A protein and the small-molecule ligand that binds it are described below.
Small molecule (SMILES): CC(C)OP(=O)(O)O

Binding-site contacts:
Ligand atom C2 contacts residue THR42 of chain 1.B at 3.3 Å.
Ligand atom C2 contacts residue HIS63 of chain 1.B at 4.3 Å.
Ligand atom C2 contacts residue VAL288 of chain 1.B at 4.2 Å (hydrophobic).
Ligand atom C1 contacts residue TRP89 of chain 1.B at 3.6 Å (hydrophobic).
Ligand atom O1P contacts residue CYS150 of chain 1.B at 4.0 Å.
Ligand atom C2 contacts residue TRP89 of chain 1.B at 4.4 Å (hydrophobic).
Ligand atom C3 contacts residue THR42 of chain 1.B at 4.0 Å.
Ligand atom C3 contacts residue VAL288 of chain 1.B at 4.3 Å (hydrophobic).
Ligand atom O1P contacts residue ILE287 of chain 1.B at 4.0 Å.
Ligand atom O1P contacts residue HIS63 of chain 1.B at 4.3 Å.
Ligand atom C3 contacts residue TRP89 of chain 1.B at 3.9 Å (hydrophobic).
Ligand atom C1 contacts residue VAL288 of chain 1.B at 3.5 Å (hydrophobic).
Ligand atom C1 contacts residue CYS150 of chain 1.B at 4.0 Å (hydrophobic).
Ligand atom C3 contacts residue ILE287 of chain 1.B at 3.4 Å (hydrophobic).
Ligand atom C1 contacts residue HIS63 of chain 1.B at 3.6 Å.
Ligand atom C2 contacts residue CYS150 of chain 1.B at 4.4 Å (hydrophobic).
Ligand atom O1P contacts residue THR42 of chain 1.B at 2.6 Å (h-bond).
Ligand atom C1 contacts residue THR42 of chain 1.B at 4.4 Å.
Ligand atom C2 contacts residue ILE287 of chain 1.B at 4.0 Å (hydrophobic).

Sequence of chain 1.B:
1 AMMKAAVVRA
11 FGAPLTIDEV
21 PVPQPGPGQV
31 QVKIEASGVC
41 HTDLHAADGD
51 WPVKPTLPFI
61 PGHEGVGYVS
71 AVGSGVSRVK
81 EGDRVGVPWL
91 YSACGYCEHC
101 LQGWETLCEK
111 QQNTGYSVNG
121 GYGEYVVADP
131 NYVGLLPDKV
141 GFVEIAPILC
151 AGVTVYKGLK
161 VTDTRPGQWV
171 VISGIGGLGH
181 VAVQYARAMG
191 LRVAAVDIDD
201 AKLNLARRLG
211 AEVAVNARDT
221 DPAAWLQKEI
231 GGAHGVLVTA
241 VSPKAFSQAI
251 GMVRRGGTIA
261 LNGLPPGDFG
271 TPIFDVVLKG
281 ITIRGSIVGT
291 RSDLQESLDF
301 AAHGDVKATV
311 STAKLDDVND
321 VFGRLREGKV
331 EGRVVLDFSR